This protein binds this small molecule.
Small molecule (SMILES): CC(C)C[C@H](NC(=O)[C@H](COP(=O)(O)O)NC(=O)[C@@H]1CCCN1C(=O)[C@@H](N)[C@@H](C)O)C(=O)N1C=CC[C@H]1C(=O)N[C@H](C=O)[C@@H](C)O

Sequence of chain 2.B:
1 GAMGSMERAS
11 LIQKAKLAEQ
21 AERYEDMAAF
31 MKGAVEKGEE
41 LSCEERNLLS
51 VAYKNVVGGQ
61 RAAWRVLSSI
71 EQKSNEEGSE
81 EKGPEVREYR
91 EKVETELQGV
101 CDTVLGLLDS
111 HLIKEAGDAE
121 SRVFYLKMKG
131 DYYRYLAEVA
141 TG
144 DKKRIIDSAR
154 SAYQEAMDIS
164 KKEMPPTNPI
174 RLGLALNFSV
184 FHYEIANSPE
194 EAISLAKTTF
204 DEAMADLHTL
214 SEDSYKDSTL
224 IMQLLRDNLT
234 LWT

Binding-site contacts:
Ligand atom O2P contacts residue ARG61 of chain 2.B at 3.1 Å (salt-bridge).
Ligand atom O contacts residue VAL183 of chain 2.B at 4.0 Å.
Ligand atom O1P contacts residue ASN180 of chain 2.B at 4.0 Å.
Ligand atom N contacts residue LEU179 of chain 2.B at 3.6 Å.
Ligand atom O3P contacts residue ARG134 of chain 2.B at 2.8 Å (salt-bridge).
Ligand atom OG1 contacts residue TYR186 of chain 2.B at 3.9 Å.
Ligand atom O2P contacts residue LYS54 of chain 2.B at 3.3 Å.
Ligand atom P contacts residue ARG61 of chain 2.B at 3.7 Å.
Ligand atom CD1 contacts residue GLY176 of chain 2.B at 4.0 Å.
Ligand atom CB contacts residue ARG134 of chain 2.B at 3.9 Å.
Ligand atom O contacts residue LYS54 of chain 2.B at 3.4 Å (salt-bridge).
Ligand atom CA contacts residue LEU179 of chain 2.B at 3.7 Å (hydrophobic).
Ligand atom CD contacts residue LEU227 of chain 2.B at 3.6 Å (hydrophobic).
Ligand atom CA contacts residue ASN180 of chain 2.B at 3.8 Å.
Ligand atom CD contacts residue ASN231 of chain 2.B at 3.5 Å.
Ligand atom O contacts residue ASN231 of chain 2.B at 3.3 Å (h-bond).
Ligand atom P contacts residue ARG134 of chain 2.B at 3.7 Å.
Ligand atom CG2 contacts residue ASN231 of chain 2.B at 3.2 Å.
Ligand atom CA contacts residue GLU187 of chain 2.B at 3.8 Å.
Ligand atom CB contacts residue GLU187 of chain 2.B at 3.2 Å.
Ligand atom O1P contacts residue TYR135 of chain 2.B at 2.6 Å (h-bond).
Ligand atom N contacts residue ASN180 of chain 2.B at 2.9 Å (h-bond).
Ligand atom C contacts residue ASN180 of chain 2.B at 3.7 Å.
Ligand atom O2P contacts residue TYR135 of chain 2.B at 4.1 Å.
Ligand atom CB contacts residue ASN180 of chain 2.B at 3.5 Å.
Ligand atom CB contacts residue TRP235 of chain 2.B at 3.9 Å (hydrophobic).
Ligand atom OG1 contacts residue GLU187 of chain 2.B at 2.3 Å (salt-bridge).
Ligand atom O3P contacts residue TYR135 of chain 2.B at 3.9 Å.
Ligand atom CG2 contacts residue TRP235 of chain 2.B at 3.4 Å (hydrophobic).
Ligand atom N contacts residue GLU187 of chain 2.B at 3.1 Å (salt-bridge).
Ligand atom CD1 contacts residue LEU179 of chain 2.B at 4.0 Å (hydrophobic).
Ligand atom P contacts residue TYR135 of chain 2.B at 3.8 Å.
Ligand atom O contacts residue VAL183 of chain 2.B at 3.6 Å.
Ligand atom O3P contacts residue ARG61 of chain 2.B at 3.0 Å (salt-bridge).
Ligand atom OG1 contacts residue TRP235 of chain 2.B at 3.1 Å (h-bond).
Ligand atom O1P contacts residue ARG134 of chain 2.B at 2.9 Å (salt-bridge).
Ligand atom CB contacts residue ASN180 of chain 2.B at 3.5 Å.
Ligand atom O1P contacts residue LYS54 of chain 2.B at 3.8 Å.
Ligand atom CD2 contacts residue LYS127 of chain 2.B at 4.0 Å.
Ligand atom CA contacts residue ASN180 of chain 2.B at 3.6 Å.